Sequence of chain 1.A:
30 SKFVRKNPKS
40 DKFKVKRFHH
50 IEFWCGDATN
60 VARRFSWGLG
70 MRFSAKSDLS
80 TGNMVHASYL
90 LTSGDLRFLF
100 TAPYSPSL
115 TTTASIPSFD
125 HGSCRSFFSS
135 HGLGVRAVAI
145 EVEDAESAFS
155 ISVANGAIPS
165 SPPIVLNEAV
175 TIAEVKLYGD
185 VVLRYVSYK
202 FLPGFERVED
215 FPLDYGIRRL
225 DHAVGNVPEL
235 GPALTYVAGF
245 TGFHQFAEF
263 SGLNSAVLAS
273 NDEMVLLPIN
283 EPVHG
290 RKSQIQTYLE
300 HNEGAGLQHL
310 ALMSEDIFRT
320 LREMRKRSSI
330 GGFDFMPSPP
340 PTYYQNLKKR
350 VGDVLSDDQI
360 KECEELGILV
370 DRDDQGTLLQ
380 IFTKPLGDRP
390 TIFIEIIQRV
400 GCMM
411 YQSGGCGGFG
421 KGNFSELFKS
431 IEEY

Binding-site contacts:
Ligand atom OAE contacts residue ASN423 of chain 1.A at 3.4 Å.
Ligand atom CAT contacts residue CO1 of chain 1.D at 3.6 Å.
Ligand atom CAR contacts residue PHE424 of chain 1.A at 3.8 Å (hydrophobic).
Ligand atom OAD contacts residue HIS308 of chain 1.A at 3.0 Å (h-bond).
Ligand atom CAP contacts residue PHE419 of chain 1.A at 3.8 Å (hydrophobic).
Ligand atom CAK contacts residue SER267 of chain 1.A at 3.8 Å.
Ligand atom OAF contacts residue PHE381 of chain 1.A at 3.5 Å.
Ligand atom OAB contacts residue HIS308 of chain 1.A at 2.8 Å (h-bond).
Ligand atom CAI contacts residue GLY420 of chain 1.A at 3.8 Å.
Ligand atom OAB contacts residue VAL228 of chain 1.A at 3.6 Å.
Ligand atom CLA contacts residue HIS308 of chain 1.A at 3.8 Å.
Ligand atom OAD contacts residue GLU394 of chain 1.A at 3.1 Å (salt-bridge).
Ligand atom CAT contacts residue PHE419 of chain 1.A at 3.3 Å (hydrophobic).
Ligand atom OAB contacts residue CO1 of chain 1.D at 1.7 Å.
Ligand atom CAI contacts residue PHE381 of chain 1.A at 3.8 Å (hydrophobic).
Ligand atom CAI contacts residue PHE419 of chain 1.A at 3.2 Å (hydrophobic).
Ligand atom OAD contacts residue PHE381 of chain 1.A at 3.6 Å.
Ligand atom CAP contacts residue CO1 of chain 1.D at 3.2 Å.
Ligand atom CAH contacts residue PHE424 of chain 1.A at 3.6 Å (hydrophobic).
Ligand atom CAH contacts residue GLY420 of chain 1.A at 3.4 Å.
Ligand atom OAD contacts residue PHE419 of chain 1.A at 3.6 Å (h-bond).
Ligand atom CAS contacts residue PHE381 of chain 1.A at 3.4 Å (hydrophobic).
Ligand atom CAK contacts residue PRO280 of chain 1.A at 3.6 Å (hydrophobic).
Ligand atom OAF contacts residue LEU368 of chain 1.A at 3.5 Å.
Ligand atom CAJ contacts residue PHE381 of chain 1.A at 3.4 Å (hydrophobic).
Ligand atom CLA contacts residue PHE381 of chain 1.A at 3.6 Å.
Ligand atom CAN contacts residue PHE419 of chain 1.A at 3.5 Å (hydrophobic).
Ligand atom CAN contacts residue CO1 of chain 1.D at 3.0 Å.
Ligand atom CAM contacts residue ASN282 of chain 1.A at 3.6 Å.
Ligand atom CAQ contacts residue PHE381 of chain 1.A at 3.2 Å (hydrophobic).
Ligand atom CAM contacts residue SER267 of chain 1.A at 3.5 Å.
Ligand atom CLA contacts residue PHE392 of chain 1.A at 3.7 Å.
Ligand atom CAL contacts residue VAL228 of chain 1.A at 3.8 Å (hydrophobic).
Ligand atom CAL contacts residue PRO280 of chain 1.A at 3.5 Å (hydrophobic).
Ligand atom OAB contacts residue HIS226 of chain 1.A at 3.4 Å (h-bond).
Ligand atom CAR contacts residue PHE381 of chain 1.A at 3.6 Å (hydrophobic).
Ligand atom CAP contacts residue HIS308 of chain 1.A at 3.5 Å.
Ligand atom OAD contacts residue CO1 of chain 1.D at 1.9 Å.
Ligand atom OAE contacts residue PHE424 of chain 1.A at 3.8 Å.
Ligand atom CAA contacts residue PHE424 of chain 1.A at 3.6 Å (hydrophobic).

This small molecule binds to this protein.
Small molecule (SMILES): CS(=O)(=O)c1ccc(C(=O)C2C(=O)CCCC2=O)c(Cl)c1